Binding-site contacts:
Ligand atom F1 contacts residue SER245 of chain 1.B at 3.6 Å.
Ligand atom F3 contacts residue HIS247 of chain 1.B at 3.3 Å.
Ligand atom O4 contacts residue HIS292 of chain 1.B at 2.7 Å (h-bond).
Ligand atom C13 contacts residue CYS338 of chain 1.B at 3.7 Å (hydrophobic).
Ligand atom C15 contacts residue MET251 of chain 1.B at 3.6 Å (hydrophobic).
Ligand atom F3 contacts residue CYS338 of chain 1.B at 3.6 Å.
Ligand atom N1 contacts residue PHE279 of chain 1.B at 3.2 Å.
Ligand atom C17 contacts residue TYR280 of chain 1.B at 3.6 Å (hydrophobic).
Ligand atom F3 contacts residue ILE336 of chain 1.B at 3.2 Å.
Ligand atom C10 contacts residue PHE253 of chain 1.B at 3.6 Å (hydrophobic).
Ligand atom O1 contacts residue HIS247 of chain 1.B at 2.9 Å.
Ligand atom N1 contacts residue TYR280 of chain 1.B at 3.3 Å.
Ligand atom O2 contacts residue THR320 of chain 1.B at 3.5 Å (h-bond).
Ligand atom C10 contacts residue ASN340 of chain 1.B at 3.4 Å.
Ligand atom C16 contacts residue GLY322 of chain 1.B at 3.3 Å.
Ligand atom C17 contacts residue MET308 of chain 1.B at 3.4 Å (hydrophobic).
Ligand atom O1 contacts residue ALA276 of chain 1.B at 3.2 Å.
Ligand atom C16 contacts residue VAL301 of chain 1.B at 3.4 Å (hydrophobic).
Ligand atom C2 contacts residue TYR280 of chain 1.B at 3.4 Å (hydrophobic).
Ligand atom F1 contacts residue PHE243 of chain 1.B at 3.2 Å.
Ligand atom C9 contacts residue SER245 of chain 1.B at 3.4 Å.
Ligand atom O2 contacts residue SER303 of chain 1.B at 3.7 Å.
Ligand atom O1 contacts residue TYR280 of chain 1.B at 3.6 Å (h-bond).
Ligand atom F2 contacts residue HIS292 of chain 1.B at 3.3 Å.
Ligand atom C7 contacts residue ALA276 of chain 1.B at 3.5 Å (hydrophobic).
Ligand atom C15 contacts residue HIS247 of chain 1.B at 3.2 Å.
Ligand atom C14 contacts residue CYS338 of chain 1.B at 3.7 Å (hydrophobic).
Ligand atom C8 contacts residue HIS247 of chain 1.B at 3.5 Å.
Ligand atom C16 contacts residue LEU295 of chain 1.B at 3.5 Å (hydrophobic).
Ligand atom C9 contacts residue HIS247 of chain 1.B at 3.4 Å.
Ligand atom C1 contacts residue TYR280 of chain 1.B at 3.3 Å (hydrophobic).
Ligand atom F2 contacts residue ILE336 of chain 1.B at 3.6 Å.
Ligand atom F2 contacts residue MET251 of chain 1.B at 3.0 Å.
Ligand atom C7 contacts residue TYR280 of chain 1.B at 3.6 Å (hydrophobic).
Ligand atom C9 contacts residue PHE253 of chain 1.B at 3.5 Å (hydrophobic).
Ligand atom N1 contacts residue MET308 of chain 1.B at 3.1 Å.
Ligand atom C5 contacts residue MET308 of chain 1.B at 3.4 Å (hydrophobic).
Ligand atom C9 contacts residue ASN340 of chain 1.B at 3.5 Å.
Ligand atom F1 contacts residue ASN340 of chain 1.B at 3.1 Å.
Ligand atom C3 contacts residue THR320 of chain 1.B at 3.5 Å.

The protein below binds the small molecule below.
Small molecule (SMILES): CS(=O)(=O)c1ccc(Oc2cc(F)cc(C#N)c2)c2c1[C@H](O)C(F)(F)C2

Sequence of chain 1.B:
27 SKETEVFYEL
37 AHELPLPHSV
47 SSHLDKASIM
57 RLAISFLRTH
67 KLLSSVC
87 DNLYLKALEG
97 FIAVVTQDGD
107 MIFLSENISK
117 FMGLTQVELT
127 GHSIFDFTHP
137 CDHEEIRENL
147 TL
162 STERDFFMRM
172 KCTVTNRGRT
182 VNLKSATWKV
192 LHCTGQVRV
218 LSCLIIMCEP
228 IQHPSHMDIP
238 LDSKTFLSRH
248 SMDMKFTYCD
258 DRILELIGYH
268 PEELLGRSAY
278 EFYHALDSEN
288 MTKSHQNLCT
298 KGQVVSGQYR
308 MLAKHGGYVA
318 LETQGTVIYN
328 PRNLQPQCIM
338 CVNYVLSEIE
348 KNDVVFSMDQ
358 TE